Sequence of chain 55.B:
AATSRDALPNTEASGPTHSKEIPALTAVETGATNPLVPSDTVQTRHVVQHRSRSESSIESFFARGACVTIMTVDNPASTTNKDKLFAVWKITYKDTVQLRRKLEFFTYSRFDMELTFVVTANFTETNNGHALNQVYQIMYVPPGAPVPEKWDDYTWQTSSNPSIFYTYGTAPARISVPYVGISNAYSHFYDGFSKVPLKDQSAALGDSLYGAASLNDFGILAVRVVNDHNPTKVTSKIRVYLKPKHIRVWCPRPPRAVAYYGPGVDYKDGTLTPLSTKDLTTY

Binding-site contacts:
Ligand atom C17 contacts residue PHE237 of chain 55.B at 3.7 Å (hydrophobic).
Ligand atom N3 contacts residue TYR159 of chain 55.B at 3.9 Å.
Ligand atom N3 contacts residue ILE194 of chain 55.B at 3.6 Å.
Ligand atom C13 contacts residue VAL199 of chain 55.B at 3.7 Å (hydrophobic).
Ligand atom C21 contacts residue TYR112 of chain 55.B at 3.3 Å (hydrophobic).
Ligand atom C4 contacts residue TYR159 of chain 55.B at 3.5 Å (hydrophobic).
Ligand atom C8 contacts residue VAL199 of chain 55.B at 3.7 Å (hydrophobic).
Ligand atom O22 contacts residue TYR205 of chain 55.B at 3.8 Å.
Ligand atom C13 contacts residue MET132 of chain 55.B at 3.8 Å (hydrophobic).
Ligand atom C7 contacts residue TYR159 of chain 55.B at 3.7 Å (hydrophobic).
Ligand atom C3 contacts residue TYR159 of chain 55.B at 3.6 Å (hydrophobic).
Ligand atom C5 contacts residue VAL196 of chain 55.B at 3.8 Å (hydrophobic).
Ligand atom C10 contacts residue ILE110 of chain 55.B at 3.5 Å (hydrophobic).
Ligand atom C25 contacts residue ASP236 of chain 55.B at 3.5 Å.
Ligand atom O23 contacts residue PHE237 of chain 55.B at 3.8 Å.
Ligand atom C19 contacts residue TYR205 of chain 55.B at 3.7 Å (hydrophobic).
Ligand atom C11 contacts residue LEU134 of chain 55.B at 3.8 Å (hydrophobic).
Ligand atom C18 contacts residue PHE237 of chain 55.B at 3.6 Å (hydrophobic).
Ligand atom C7 contacts residue VAL196 of chain 55.B at 3.6 Å (hydrophobic).
Ligand atom C10 contacts residue MET132 of chain 55.B at 3.3 Å (hydrophobic).
Ligand atom C12 contacts residue PHE237 of chain 55.B at 3.5 Å (hydrophobic).
Ligand atom C11 contacts residue ILE110 of chain 55.B at 3.6 Å (hydrophobic).
Ligand atom C21 contacts residue PHE237 of chain 55.B at 3.7 Å (hydrophobic).
Ligand atom N3 contacts residue LEU240 of chain 55.B at 3.5 Å.
Ligand atom C3 contacts residue ALA24 of chain 55.D at 3.5 Å (hydrophobic).
Ligand atom C17 contacts residue TYR112 of chain 55.B at 3.8 Å (hydrophobic).
Ligand atom O22 contacts residue TYR112 of chain 55.B at 3.5 Å.
Ligand atom O14 contacts residue MET132 of chain 55.B at 3.4 Å.
Ligand atom O23 contacts residue TYR112 of chain 55.B at 3.5 Å.
Ligand atom C2 contacts residue TYR159 of chain 55.B at 3.5 Å (hydrophobic).
Ligand atom C18 contacts residue TYR112 of chain 55.B at 3.7 Å (hydrophobic).
Ligand atom N6 contacts residue VAL196 of chain 55.B at 3.9 Å.
Ligand atom C2 contacts residue ILE194 of chain 55.B at 3.5 Å (hydrophobic).
Ligand atom C8 contacts residue VAL196 of chain 55.B at 3.6 Å (hydrophobic).
Ligand atom C20 contacts residue TYR205 of chain 55.B at 3.5 Å (hydrophobic).
Ligand atom C25 contacts residue SER206 of chain 55.B at 3.8 Å.
Ligand atom N4 contacts residue LEU134 of chain 55.B at 3.7 Å.
Ligand atom N4 contacts residue LEU240 of chain 55.B at 3.6 Å.
Ligand atom C1 contacts residue PRO181 of chain 55.B at 3.7 Å (hydrophobic).
Ligand atom C4 contacts residue VAL196 of chain 55.B at 3.9 Å (hydrophobic).

Sequence of chain 55.D:
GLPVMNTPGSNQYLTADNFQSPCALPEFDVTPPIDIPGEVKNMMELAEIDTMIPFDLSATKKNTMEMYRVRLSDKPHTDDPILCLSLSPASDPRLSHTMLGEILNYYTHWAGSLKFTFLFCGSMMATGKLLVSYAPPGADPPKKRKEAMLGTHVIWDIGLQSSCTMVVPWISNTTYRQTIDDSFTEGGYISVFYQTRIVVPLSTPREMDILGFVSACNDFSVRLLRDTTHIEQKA

A small-molecule ligand and the protein it binds are described below.
Small molecule (SMILES): CCOC(=O)c1ccc(OCCC2CCN(c3ccc(C)nn3)CC2)cc1